Sequence of chain 1.A:
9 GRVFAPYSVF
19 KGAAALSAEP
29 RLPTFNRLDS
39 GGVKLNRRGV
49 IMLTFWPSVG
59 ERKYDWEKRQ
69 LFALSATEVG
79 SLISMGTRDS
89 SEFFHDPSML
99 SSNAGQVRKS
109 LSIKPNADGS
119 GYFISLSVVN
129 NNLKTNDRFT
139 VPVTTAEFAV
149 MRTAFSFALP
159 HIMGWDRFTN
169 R

Sequence of chain 10.A:
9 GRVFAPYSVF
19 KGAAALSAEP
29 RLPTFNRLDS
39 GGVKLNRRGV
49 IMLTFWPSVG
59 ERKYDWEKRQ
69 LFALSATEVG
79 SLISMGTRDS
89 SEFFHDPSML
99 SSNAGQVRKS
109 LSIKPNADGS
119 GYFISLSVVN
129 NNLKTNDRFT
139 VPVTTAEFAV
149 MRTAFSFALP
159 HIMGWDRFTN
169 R

The protein below binds the small molecule below.
Small molecule (SMILES): Cc1cn([C@H]2C[C@H](O[P](=O)(O)OC[C@H]3O[C@@H](n4cc(C)c(=O)[nH]c4=O)C[C@@H]3O[P](=O)(O)OC[C@H]3O[C@@H](n4cc(C)c(=O)[nH]c4=O)C[C@@H]3O[P](=O)(O)OC[C@H]3O[C@@H](n4cc(C)c(=O)[nH]c4=O)C[C@@H]3O[P](=O)(O)OC[C@H]3O[C@@H](n4cc(C)c(=O)[nH]c4=O)C[C@@H]3O[P](=O)(O)OC[C@H]3O[C@@H](n4cc(C)c(=O)[nH]c4=O)C[C@@H]3O[P](=O)(O)OC[C@H]3O[C@@H](n4cc(C)c(=O)[nH]c4=O)C[C@@H]3O[P](=O)(O)OC[C@H]3O[C@@H](n4cc(C)c(=O)[nH]c4=O)C[C@@H]3O[P](=O)(O)OC[C@H]3O[C@@H](n4cc(C)c(=O)[nH]c4=O)C[C@@H]3O)[C@@H](COP(=O)=O)O2)c(=O)[nH]c1=O

Sequence of chain 14.A:
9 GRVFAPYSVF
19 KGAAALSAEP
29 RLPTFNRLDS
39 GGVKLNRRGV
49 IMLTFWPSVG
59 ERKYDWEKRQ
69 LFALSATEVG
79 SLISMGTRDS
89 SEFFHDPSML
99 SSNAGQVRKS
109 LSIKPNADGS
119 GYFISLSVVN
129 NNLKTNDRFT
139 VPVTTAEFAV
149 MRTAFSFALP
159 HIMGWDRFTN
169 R

Binding-site contacts:
Ligand atom O4' contacts residue ASP94 of chain 10.A at 3.4 Å (salt-bridge).
Ligand atom O4 contacts residue SER16 of chain 14.A at 2.9 Å (h-bond).
Ligand atom O4 contacts residue PHE92 of chain 10.A at 3.5 Å (h-bond).
Ligand atom O2 contacts residue TYR62 of chain 14.A at 3.4 Å.
Ligand atom C4 contacts residue PHE12 of chain 14.A at 3.5 Å (hydrophobic).
Ligand atom O2 contacts residue ASP94 of chain 10.A at 3.0 Å (salt-bridge).
Ligand atom N3 contacts residue PHE12 of chain 14.A at 3.1 Å.
Ligand atom OP2 contacts residue LYS107 of chain 10.A at 2.8 Å (salt-bridge).
Ligand atom O2 contacts residue TRP64 of chain 14.A at 3.4 Å.
Ligand atom C7 contacts residue LYS42 of chain 10.A at 3.0 Å.
Ligand atom O4' contacts residue MET50 of chain 10.A at 3.3 Å.
Ligand atom C5' contacts residue TYR62 of chain 14.A at 3.4 Å (hydrophobic).
Ligand atom O4' contacts residue TRP64 of chain 14.A at 2.7 Å (h-bond).
Ligand atom O2 contacts residue PHE12 of chain 14.A at 3.1 Å.
Ligand atom O2 contacts residue MET97 of chain 10.A at 2.9 Å.
Ligand atom C1' contacts residue ASP94 of chain 10.A at 3.4 Å.
Ligand atom N3 contacts residue PHE92 of chain 10.A at 3.0 Å (h-bond).
Ligand atom C2 contacts residue MET97 of chain 10.A at 3.4 Å (hydrophobic).
Ligand atom N1 contacts residue MET97 of chain 10.A at 3.5 Å (h-bond).
Ligand atom OP1 contacts residue LYS107 of chain 10.A at 2.8 Å (salt-bridge).
Ligand atom C4 contacts residue ARG45 of chain 10.A at 3.3 Å.
Ligand atom OP1 contacts residue ALA71 of chain 10.A at 3.0 Å (h-bond).
Ligand atom C6 contacts residue TRP64 of chain 14.A at 3.3 Å (hydrophobic).
Ligand atom O4' contacts residue HIS93 of chain 10.A at 3.4 Å.
Ligand atom O4 contacts residue ARG45 of chain 10.A at 3.2 Å (salt-bridge).
Ligand atom N3 contacts residue ARG45 of chain 10.A at 2.6 Å (salt-bridge).
Ligand atom O4 contacts residue PHE12 of chain 14.A at 3.5 Å.
Ligand atom OP1 contacts residue HIS93 of chain 10.A at 2.7 Å (h-bond).
Ligand atom OP1 contacts residue TYR62 of chain 14.A at 3.1 Å (h-bond).
Ligand atom C4 contacts residue PHE92 of chain 10.A at 3.3 Å (hydrophobic).
Ligand atom C5 contacts residue HIS93 of chain 10.A at 3.4 Å.
Ligand atom N3 contacts residue PHE18 of chain 14.A at 3.4 Å.
Ligand atom O2 contacts residue ARG60 of chain 14.A at 2.9 Å.
Ligand atom C4 contacts residue PHE18 of chain 14.A at 3.4 Å (hydrophobic).
Ligand atom O4 contacts residue LYS42 of chain 10.A at 3.5 Å.
Ligand atom C7 contacts residue HIS93 of chain 10.A at 3.4 Å.
Ligand atom C2 contacts residue PHE12 of chain 14.A at 3.1 Å (hydrophobic).
Ligand atom C6 contacts residue HIS93 of chain 10.A at 3.5 Å.
Ligand atom OP1 contacts residue LYS61 of chain 14.A at 2.9 Å.
Ligand atom C7 contacts residue GLU76 of chain 10.A at 3.5 Å.